Sequence of chain 1.B:
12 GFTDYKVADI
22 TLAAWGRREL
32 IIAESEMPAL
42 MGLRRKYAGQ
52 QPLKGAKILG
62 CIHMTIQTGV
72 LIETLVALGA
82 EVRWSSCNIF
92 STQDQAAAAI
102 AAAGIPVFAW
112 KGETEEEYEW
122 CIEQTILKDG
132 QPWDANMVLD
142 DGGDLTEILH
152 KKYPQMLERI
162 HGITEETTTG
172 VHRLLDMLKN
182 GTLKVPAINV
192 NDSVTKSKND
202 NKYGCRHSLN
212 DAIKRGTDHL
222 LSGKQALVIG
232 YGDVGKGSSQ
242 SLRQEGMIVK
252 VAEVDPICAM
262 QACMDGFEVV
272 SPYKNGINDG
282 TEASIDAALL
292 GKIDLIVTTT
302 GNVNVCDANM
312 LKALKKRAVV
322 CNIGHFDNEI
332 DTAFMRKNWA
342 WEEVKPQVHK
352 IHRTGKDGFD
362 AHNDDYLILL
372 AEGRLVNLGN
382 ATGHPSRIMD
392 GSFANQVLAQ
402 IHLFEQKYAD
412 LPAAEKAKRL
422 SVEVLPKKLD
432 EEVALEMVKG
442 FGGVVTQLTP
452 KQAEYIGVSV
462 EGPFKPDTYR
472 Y

Sequence of chain 1.C:
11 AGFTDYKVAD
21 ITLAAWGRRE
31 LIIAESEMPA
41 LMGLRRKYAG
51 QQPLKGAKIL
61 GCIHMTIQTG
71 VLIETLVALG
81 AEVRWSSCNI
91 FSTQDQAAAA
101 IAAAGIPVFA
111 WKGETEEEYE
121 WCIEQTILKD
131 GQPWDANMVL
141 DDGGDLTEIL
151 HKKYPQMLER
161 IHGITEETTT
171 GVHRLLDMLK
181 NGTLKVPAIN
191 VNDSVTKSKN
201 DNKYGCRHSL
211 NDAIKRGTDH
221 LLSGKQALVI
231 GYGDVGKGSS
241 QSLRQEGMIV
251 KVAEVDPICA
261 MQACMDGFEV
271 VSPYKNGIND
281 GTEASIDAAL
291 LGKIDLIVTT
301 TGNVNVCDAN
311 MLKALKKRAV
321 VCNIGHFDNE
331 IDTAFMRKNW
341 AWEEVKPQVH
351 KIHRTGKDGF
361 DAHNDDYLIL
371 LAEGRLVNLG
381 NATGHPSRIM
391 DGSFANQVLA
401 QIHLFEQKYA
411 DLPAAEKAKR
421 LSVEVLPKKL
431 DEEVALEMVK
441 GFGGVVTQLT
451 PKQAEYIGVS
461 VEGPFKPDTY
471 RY

Binding-site contacts:
Ligand atom C contacts residue LEU176 of chain 1.B at 3.8 Å (hydrophobic).
Ligand atom C5 contacts residue THR469 of chain 1.C at 3.9 Å.
Ligand atom C5 contacts residue VAL425 of chain 1.B at 3.7 Å (hydrophobic).
Ligand atom C1 contacts residue ASP193 of chain 1.B at 2.9 Å.
Ligand atom O1 contacts residue PRO467 of chain 1.C at 3.5 Å.
Ligand atom C contacts residue PRO467 of chain 1.C at 4.0 Å (hydrophobic).
Ligand atom C5 contacts residue R8V1 of chain 1.V at 3.7 Å.
Ligand atom C3 contacts residue ASP193 of chain 1.B at 3.5 Å.
Ligand atom C5 contacts residue ASP193 of chain 1.B at 4.0 Å.
Ligand atom O contacts residue ASN190 of chain 1.B at 3.4 Å (h-bond).
Ligand atom C3 contacts residue R8V1 of chain 1.V at 3.9 Å.
Ligand atom O1 contacts residue THR469 of chain 1.C at 2.8 Å (h-bond).
Ligand atom C2 contacts residue THR469 of chain 1.C at 3.3 Å.
Ligand atom C4 contacts residue ARG471 of chain 1.C at 3.4 Å.
Ligand atom C7 contacts residue THR469 of chain 1.C at 3.3 Å.
Ligand atom C3 contacts residue THR469 of chain 1.C at 3.0 Å.
Ligand atom N contacts residue ASN190 of chain 1.B at 3.9 Å.
Ligand atom C4 contacts residue ASP193 of chain 1.B at 3.8 Å.
Ligand atom C8 contacts residue ASP193 of chain 1.B at 3.4 Å.
Ligand atom O contacts residue ASP193 of chain 1.B at 4.2 Å.
Ligand atom N contacts residue ASP193 of chain 1.B at 3.1 Å (salt-bridge).
Ligand atom N contacts residue THR469 of chain 1.C at 3.4 Å (h-bond).
Ligand atom C7 contacts residue VAL425 of chain 1.B at 4.2 Å (hydrophobic).
Ligand atom O contacts residue THR469 of chain 1.C at 4.0 Å.
Ligand atom C contacts residue THR469 of chain 1.C at 4.2 Å.
Ligand atom C7 contacts residue ASN190 of chain 1.B at 3.9 Å.
Ligand atom O1 contacts residue TYR470 of chain 1.C at 3.4 Å (h-bond).
Ligand atom C6 contacts residue THR469 of chain 1.C at 3.7 Å.
Ligand atom C8 contacts residue ASN190 of chain 1.B at 3.4 Å.
Ligand atom C4 contacts residue THR469 of chain 1.C at 3.3 Å.
Ligand atom C4 contacts residue R8V1 of chain 1.V at 3.2 Å.
Ligand atom C3 contacts residue ARG471 of chain 1.C at 4.1 Å.
Ligand atom C5 contacts residue ARG471 of chain 1.C at 4.2 Å.
Ligand atom C7 contacts residue ASP193 of chain 1.B at 3.5 Å.
Ligand atom C6 contacts residue ASP193 of chain 1.B at 4.0 Å.
Ligand atom C contacts residue ASP193 of chain 1.B at 3.8 Å.
Ligand atom C1 contacts residue THR469 of chain 1.C at 3.3 Å.
Ligand atom C2 contacts residue ASP193 of chain 1.B at 3.2 Å.
Ligand atom C6 contacts residue VAL425 of chain 1.B at 3.4 Å (hydrophobic).
Ligand atom C8 contacts residue THR469 of chain 1.C at 3.4 Å.

A protein and the small-molecule ligand that binds it are described below.
Small molecule (SMILES): CN1C(=O)c2ccccc2[C@@H]1O